Sequence of chain 1.C:
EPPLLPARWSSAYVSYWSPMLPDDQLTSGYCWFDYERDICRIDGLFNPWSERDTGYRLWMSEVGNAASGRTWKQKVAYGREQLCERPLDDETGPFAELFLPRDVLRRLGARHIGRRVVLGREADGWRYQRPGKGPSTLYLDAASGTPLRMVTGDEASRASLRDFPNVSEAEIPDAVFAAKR

Binding-site contacts:
Ligand atom C2' contacts residue TYR20 of chain 1.C at 3.6 Å (hydrophobic).
Ligand atom C1 contacts residue ARG175 of chain 1.C at 3.9 Å.
Ligand atom C3 contacts residue TYR20 of chain 1.C at 4.2 Å (hydrophobic).
Ligand atom C4' contacts residue MET67 of chain 1.C at 3.6 Å (hydrophobic).
Ligand atom C1' contacts residue TYR20 of chain 1.C at 4.3 Å (hydrophobic).
Ligand atom C2 contacts residue ASN54 of chain 1.C at 3.7 Å.
Ligand atom O2 contacts residue THR34 of chain 1.C at 4.0 Å.
Ligand atom C2 contacts residue TYR20 of chain 1.C at 4.3 Å (hydrophobic).
Ligand atom C2' contacts residue PHE53 of chain 1.C at 4.1 Å (hydrophobic).
Ligand atom C2' contacts residue GLY51 of chain 1.C at 4.0 Å.
Ligand atom C2' contacts residue ILE49 of chain 1.C at 3.7 Å (hydrophobic).
Ligand atom C3 contacts residue PPY1 of chain 1.L at 3.8 Å.
Ligand atom C6' contacts residue PHE53 of chain 1.C at 3.8 Å (hydrophobic).
Ligand atom O3 contacts residue ASN54 of chain 1.C at 2.7 Å (h-bond).
Ligand atom C5' contacts residue ILE49 of chain 1.C at 4.0 Å (hydrophobic).
Ligand atom C1 contacts residue TYR20 of chain 1.C at 4.3 Å (hydrophobic).
Ligand atom C3 contacts residue ILE49 of chain 1.C at 4.1 Å (hydrophobic).
Ligand atom C5' contacts residue MET67 of chain 1.C at 3.5 Å (hydrophobic).
Ligand atom C1' contacts residue ILE49 of chain 1.C at 3.7 Å (hydrophobic).
Ligand atom C4' contacts residue ILE49 of chain 1.C at 3.4 Å (hydrophobic).
Ligand atom C5' contacts residue GLU69 of chain 1.C at 3.6 Å.
Ligand atom C5' contacts residue PHE53 of chain 1.C at 4.2 Å (hydrophobic).
Ligand atom O2 contacts residue SER22 of chain 1.C at 3.0 Å (h-bond).
Ligand atom O3 contacts residue PHE53 of chain 1.C at 3.4 Å.
Ligand atom O2 contacts residue ASN54 of chain 1.C at 3.6 Å.
Ligand atom C1 contacts residue SER22 of chain 1.C at 3.6 Å.
Ligand atom O2 contacts residue TYR20 of chain 1.C at 3.4 Å.
Ligand atom C3' contacts residue MET67 of chain 1.C at 3.3 Å (hydrophobic).
Ligand atom O1 contacts residue PPY1 of chain 1.L at 4.3 Å.
Ligand atom O1 contacts residue ARG175 of chain 1.C at 2.9 Å (salt-bridge).
Ligand atom C6' contacts residue ILE49 of chain 1.C at 4.0 Å (hydrophobic).
Ligand atom O1 contacts residue SER22 of chain 1.C at 3.4 Å (h-bond).
Ligand atom C3' contacts residue ILE49 of chain 1.C at 3.7 Å (hydrophobic).
Ligand atom C1' contacts residue PHE53 of chain 1.C at 4.0 Å (hydrophobic).
Ligand atom O3 contacts residue LEU52 of chain 1.C at 3.8 Å.
Ligand atom C4' contacts residue GLU69 of chain 1.C at 4.0 Å.
Ligand atom O1 contacts residue ASN54 of chain 1.C at 3.1 Å (h-bond).
Ligand atom C2 contacts residue PHE53 of chain 1.C at 4.3 Å (hydrophobic).
Ligand atom C3' contacts residue GLY51 of chain 1.C at 3.5 Å.
Ligand atom C1 contacts residue ASN54 of chain 1.C at 3.4 Å.

The protein below binds the small molecule below.
Small molecule (SMILES): O=C(O)C(=O)Cc1ccccc1